The small molecule below binds the protein below.
Small molecule (SMILES): CS(C)(O)Nc1ccc(-c2ccc(-c3nc4[nH]c(O[C@@H]5CO[C@H]6[C@@H]5OC[C@H]6O)nc4cc3Cl)cc2)cc1

Sequence of chain 1.E:
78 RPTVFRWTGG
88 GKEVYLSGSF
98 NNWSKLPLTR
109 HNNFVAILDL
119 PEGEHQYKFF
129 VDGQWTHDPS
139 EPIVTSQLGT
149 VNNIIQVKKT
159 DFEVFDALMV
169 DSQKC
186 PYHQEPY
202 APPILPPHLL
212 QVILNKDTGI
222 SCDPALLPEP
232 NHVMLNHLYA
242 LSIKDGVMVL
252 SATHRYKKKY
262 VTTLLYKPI

Binding-site contacts:
Ligand atom O2 contacts residue ASN55 of chain 1.D at 3.4 Å.
Ligand atom C22 contacts residue ILE53 of chain 1.D at 3.6 Å (hydrophobic).
Ligand atom O3 contacts residue GLY35 of chain 1.D at 3.8 Å.
Ligand atom N2 contacts residue ARG83 of chain 1.E at 3.5 Å.
Ligand atom N2 contacts residue LYS36 of chain 1.D at 3.2 Å (salt-bridge).
Ligand atom C8 contacts residue VAL113 of chain 1.E at 3.8 Å (hydrophobic).
Ligand atom C22 contacts residue ASP95 of chain 1.D at 3.6 Å.
Ligand atom C23 contacts residue ILE53 of chain 1.D at 3.8 Å (hydrophobic).
Ligand atom C14 contacts residue LYS36 of chain 1.D at 3.3 Å.
Ligand atom CL contacts residue ILE115 of chain 1.E at 3.7 Å.
Ligand atom N3 contacts residue ASP95 of chain 1.D at 2.6 Å (salt-bridge).
Ligand atom C6 contacts residue ARG107 of chain 1.E at 3.2 Å.
Ligand atom C14 contacts residue ARG83 of chain 1.E at 3.5 Å.
Ligand atom O1 contacts residue ASP95 of chain 1.D at 3.8 Å.
Ligand atom N3 contacts residue ILE53 of chain 1.D at 3.6 Å.
Ligand atom O1 contacts residue ARG83 of chain 1.E at 3.3 Å (salt-bridge).
Ligand atom O1 contacts residue ASN55 of chain 1.D at 3.5 Å.
Ligand atom C18 contacts residue LYS58 of chain 1.D at 3.6 Å.
Ligand atom C2 contacts residue LEU25 of chain 1.D at 3.3 Å (hydrophobic).
Ligand atom N3 contacts residue ARG83 of chain 1.E at 3.6 Å (salt-bridge).
Ligand atom C22 contacts residue ARG83 of chain 1.E at 3.5 Å.
Ligand atom N1 contacts residue ARG83 of chain 1.E at 3.6 Å.
Ligand atom C11 contacts residue SEP108 of chain 1.E at 3.5 Å.
Ligand atom N1 contacts residue LYS36 of chain 1.D at 2.8 Å (salt-bridge).
Ligand atom C20 contacts residue ILE53 of chain 1.D at 3.3 Å (hydrophobic).
Ligand atom O4 contacts residue LYS36 of chain 1.D at 3.7 Å.
Ligand atom C2 contacts residue GLY26 of chain 1.D at 3.7 Å.
Ligand atom C15 contacts residue ARG83 of chain 1.E at 3.4 Å.
Ligand atom C17 contacts residue ASN55 of chain 1.D at 3.7 Å.
Ligand atom C7 contacts residue VAL113 of chain 1.E at 3.5 Å (hydrophobic).
Ligand atom C23 contacts residue ASP95 of chain 1.D at 3.7 Å.
Ligand atom O2 contacts residue LYS58 of chain 1.D at 3.3 Å.
Ligand atom O3 contacts residue ASN55 of chain 1.D at 3.6 Å.
Ligand atom CL contacts residue VAL81 of chain 1.E at 3.8 Å.
Ligand atom C3 contacts residue LEU25 of chain 1.D at 3.8 Å (hydrophobic).
Ligand atom C15 contacts residue ASP95 of chain 1.D at 3.7 Å.
Ligand atom C3 contacts residue GLY26 of chain 1.D at 3.7 Å.
Ligand atom C12 contacts residue SEP108 of chain 1.E at 3.5 Å.
Ligand atom C12 contacts residue VAL113 of chain 1.E at 3.6 Å (hydrophobic).
Ligand atom CL contacts residue VAL113 of chain 1.E at 3.7 Å.

Sequence of chain 1.D:
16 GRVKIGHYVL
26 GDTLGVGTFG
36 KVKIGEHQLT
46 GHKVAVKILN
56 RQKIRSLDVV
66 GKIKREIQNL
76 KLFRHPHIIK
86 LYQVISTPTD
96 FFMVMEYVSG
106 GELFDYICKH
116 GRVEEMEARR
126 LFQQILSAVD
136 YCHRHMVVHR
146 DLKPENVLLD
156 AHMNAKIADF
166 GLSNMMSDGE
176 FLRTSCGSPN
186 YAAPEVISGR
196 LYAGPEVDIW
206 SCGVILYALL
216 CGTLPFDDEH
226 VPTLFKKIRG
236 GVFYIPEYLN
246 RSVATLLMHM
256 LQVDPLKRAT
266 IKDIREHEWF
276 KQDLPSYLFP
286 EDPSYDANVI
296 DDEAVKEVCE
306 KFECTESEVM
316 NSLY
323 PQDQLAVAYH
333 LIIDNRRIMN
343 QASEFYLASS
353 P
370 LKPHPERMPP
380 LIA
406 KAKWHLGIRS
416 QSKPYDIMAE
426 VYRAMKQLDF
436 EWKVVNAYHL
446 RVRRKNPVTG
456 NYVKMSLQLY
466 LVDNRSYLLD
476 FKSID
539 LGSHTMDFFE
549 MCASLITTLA